Sequence of chain 59.F:
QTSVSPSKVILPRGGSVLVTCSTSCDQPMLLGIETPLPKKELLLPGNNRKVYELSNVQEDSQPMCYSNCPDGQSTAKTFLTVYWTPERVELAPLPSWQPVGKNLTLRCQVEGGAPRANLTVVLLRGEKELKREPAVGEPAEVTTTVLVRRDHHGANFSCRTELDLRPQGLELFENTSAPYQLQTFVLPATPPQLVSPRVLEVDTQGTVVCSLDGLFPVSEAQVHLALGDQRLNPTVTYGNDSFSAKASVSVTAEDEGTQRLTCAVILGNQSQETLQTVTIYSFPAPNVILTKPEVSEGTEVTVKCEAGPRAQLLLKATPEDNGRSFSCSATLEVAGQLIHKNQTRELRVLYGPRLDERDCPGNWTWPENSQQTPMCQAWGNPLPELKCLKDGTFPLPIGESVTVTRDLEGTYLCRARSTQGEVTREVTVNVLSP

This small molecule binds to this protein.
Small molecule (SMILES): CC(=O)N[C@@H]1[C@@H](O)[C@H](O)[C@@H](CO)O[C@H]1O

Binding-site contacts:
Ligand atom N2 contacts residue PRO86 of chain 59.F at 3.9 Å.
Ligand atom C5 contacts residue ASN175 of chain 59.F at 3.7 Å.
Ligand atom C8 contacts residue ASN175 of chain 59.F at 4.5 Å.
Ligand atom C3 contacts residue NAG1 of chain 59.K at 3.7 Å.
Ligand atom C2 contacts residue THR85 of chain 59.F at 4.5 Å.
Ligand atom C7 contacts residue ASN175 of chain 59.F at 3.4 Å.
Ligand atom C6 contacts residue NAG1 of chain 59.K at 4.2 Å.
Ligand atom O5 contacts residue ASN175 of chain 59.F at 2.4 Å (h-bond).
Ligand atom O6 contacts residue GLU174 of chain 59.F at 3.8 Å.
Ligand atom C5 contacts residue THR85 of chain 59.F at 4.0 Å.
Ligand atom C8 contacts residue ARG88 of chain 59.F at 4.3 Å.
Ligand atom O4 contacts residue NAG1 of chain 59.K at 2.3 Å (h-bond).
Ligand atom O6 contacts residue THR85 of chain 59.F at 4.4 Å.
Ligand atom O3 contacts residue NAG1 of chain 59.K at 3.9 Å.
Ligand atom C7 contacts residue PRO86 of chain 59.F at 4.3 Å (hydrophobic).
Ligand atom O7 contacts residue ASN175 of chain 59.F at 3.5 Å (h-bond).
Ligand atom C3 contacts residue ASN175 of chain 59.F at 3.8 Å.
Ligand atom C3 contacts residue THR85 of chain 59.F at 4.4 Å.
Ligand atom C4 contacts residue ASN175 of chain 59.F at 4.2 Å.
Ligand atom N2 contacts residue THR85 of chain 59.F at 4.5 Å.
Ligand atom C5 contacts residue NAG1 of chain 59.K at 3.8 Å.
Ligand atom C2 contacts residue ASN175 of chain 59.F at 2.4 Å.
Ligand atom O6 contacts residue PHE173 of chain 59.F at 4.0 Å.
Ligand atom C1 contacts residue ASN175 of chain 59.F at 1.4 Å.
Ligand atom C8 contacts residue GLU87 of chain 59.F at 3.6 Å.
Ligand atom O5 contacts residue THR85 of chain 59.F at 4.3 Å.
Ligand atom O5 contacts residue GLU174 of chain 59.F at 3.5 Å (salt-bridge).
Ligand atom C1 contacts residue GLU174 of chain 59.F at 4.1 Å.
Ligand atom N2 contacts residue ASN175 of chain 59.F at 2.9 Å (h-bond).
Ligand atom C1 contacts residue THR85 of chain 59.F at 3.8 Å.
Ligand atom C4 contacts residue NAG1 of chain 59.K at 3.5 Å.
Ligand atom C8 contacts residue PRO86 of chain 59.F at 3.6 Å (hydrophobic).